The small molecule below binds the protein below.
Small molecule (SMILES): O=P(O)(O)O[C@H]1O[C@H](CO)[C@@H](O)[C@H](O)[C@H]1O

Sequence of chain 3.A:
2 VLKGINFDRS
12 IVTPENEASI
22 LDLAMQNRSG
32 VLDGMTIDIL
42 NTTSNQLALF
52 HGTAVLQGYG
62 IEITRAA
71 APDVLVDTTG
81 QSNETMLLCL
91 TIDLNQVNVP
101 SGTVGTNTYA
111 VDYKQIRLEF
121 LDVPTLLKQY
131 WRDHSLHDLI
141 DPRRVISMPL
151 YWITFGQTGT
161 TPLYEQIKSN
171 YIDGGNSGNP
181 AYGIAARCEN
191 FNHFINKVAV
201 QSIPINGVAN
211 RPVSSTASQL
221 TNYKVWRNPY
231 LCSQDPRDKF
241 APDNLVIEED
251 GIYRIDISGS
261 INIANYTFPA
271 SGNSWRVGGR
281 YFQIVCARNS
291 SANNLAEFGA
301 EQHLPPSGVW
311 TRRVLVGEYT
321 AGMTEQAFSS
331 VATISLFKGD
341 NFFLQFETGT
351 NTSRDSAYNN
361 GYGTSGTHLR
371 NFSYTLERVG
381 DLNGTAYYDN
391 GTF

Binding-site contacts:
Ligand atom C3 contacts residue ASN341 of chain 3.A at 3.9 Å.
Ligand atom O1 contacts residue SER291 of chain 3.A at 4.2 Å.
Ligand atom C6 contacts residue ASN244 of chain 3.A at 4.1 Å.
Ligand atom C3 contacts residue ASN289 of chain 3.A at 3.7 Å.
Ligand atom O4 contacts residue ASN289 of chain 3.A at 3.2 Å.
Ligand atom O4 contacts residue PHE343 of chain 3.A at 4.2 Å.
Ligand atom O2P contacts residue SER291 of chain 3.A at 4.3 Å.
Ligand atom O6 contacts residue ASN244 of chain 3.A at 3.0 Å (h-bond).
Ligand atom C2 contacts residue PHE240 of chain 3.A at 3.6 Å (hydrophobic).
Ligand atom O6 contacts residue PHE343 of chain 3.A at 3.9 Å.
Ligand atom O2 contacts residue PHE240 of chain 3.A at 4.5 Å.
Ligand atom C2 contacts residue ARG237 of chain 3.A at 3.9 Å.
Ligand atom O2 contacts residue SER291 of chain 3.A at 4.0 Å.
Ligand atom O5 contacts residue PHE240 of chain 3.A at 3.5 Å.
Ligand atom C6 contacts residue ASN289 of chain 3.A at 4.1 Å.
Ligand atom C4 contacts residue PHE240 of chain 3.A at 4.4 Å (hydrophobic).
Ligand atom O6 contacts residue PHE240 of chain 3.A at 3.8 Å.
Ligand atom C4 contacts residue ASN341 of chain 3.A at 3.4 Å.
Ligand atom C4 contacts residue ASN244 of chain 3.A at 3.8 Å.
Ligand atom C6 contacts residue PHE343 of chain 3.A at 3.5 Å (hydrophobic).
Ligand atom C3 contacts residue SER291 of chain 3.A at 4.0 Å.
Ligand atom C4 contacts residue ARG237 of chain 3.A at 4.2 Å.
Ligand atom O3 contacts residue SER291 of chain 3.A at 4.4 Å.
Ligand atom O3 contacts residue LEU295 of chain 3.A at 4.4 Å.
Ligand atom O4 contacts residue ASN341 of chain 3.A at 2.8 Å (h-bond).
Ligand atom C4 contacts residue ASN289 of chain 3.A at 4.0 Å.
Ligand atom O2 contacts residue ARG237 of chain 3.A at 3.8 Å.
Ligand atom O3 contacts residue ARG237 of chain 3.A at 2.8 Å (salt-bridge).
Ligand atom C5 contacts residue PHE240 of chain 3.A at 4.3 Å (hydrophobic).
Ligand atom C3 contacts residue ARG237 of chain 3.A at 3.9 Å.
Ligand atom O4 contacts residue ASN244 of chain 3.A at 3.8 Å.
Ligand atom O3 contacts residue ASN289 of chain 3.A at 4.2 Å.
Ligand atom O3 contacts residue ALA292 of chain 3.A at 3.6 Å.
Ligand atom C1 contacts residue PHE240 of chain 3.A at 3.6 Å (hydrophobic).
Ligand atom O1 contacts residue ASN289 of chain 3.A at 4.2 Å.
Ligand atom O3 contacts residue ASN341 of chain 3.A at 3.2 Å (h-bond).
Ligand atom O2 contacts residue ALA292 of chain 3.A at 4.5 Å.
Ligand atom C5 contacts residue ASN289 of chain 3.A at 3.6 Å.